The protein below binds the small molecule below.
Small molecule (SMILES): Cc1cccc(O)c1

Sequence of chain 1.D:
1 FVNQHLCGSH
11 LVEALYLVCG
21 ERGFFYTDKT

Binding-site contacts:
Ligand atom O1 contacts residue VAL18 of chain 1.D at 2.8 Å (h-bond).
Ligand atom C7 contacts residue GLU17 of chain 1.C at 3.6 Å.
Ligand atom C4 contacts residue LEU13 of chain 1.C at 3.7 Å (hydrophobic).
Ligand atom C2 contacts residue GLU17 of chain 1.C at 3.9 Å.
Ligand atom C7 contacts residue TYR14 of chain 1.C at 3.7 Å (hydrophobic).
Ligand atom O1 contacts residue LEU17 of chain 1.D at 4.2 Å.
Ligand atom C5 contacts residue LEU13 of chain 1.C at 3.9 Å (hydrophobic).
Ligand atom C1 contacts residue VAL18 of chain 1.D at 3.9 Å (hydrophobic).
Ligand atom C3 contacts residue LEU13 of chain 1.C at 3.7 Å (hydrophobic).
Ligand atom C2 contacts residue VAL18 of chain 1.D at 3.8 Å (hydrophobic).
Ligand atom C7 contacts residue LEU13 of chain 1.C at 3.5 Å (hydrophobic).
Ligand atom C3 contacts residue GLU17 of chain 1.C at 4.3 Å.

Sequence of chain 1.C:
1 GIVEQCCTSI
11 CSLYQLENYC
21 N